Binding-site contacts:
Ligand atom N1 contacts residue TYR315 of chain 1.F at 3.0 Å (h-bond).
Ligand atom C7 contacts residue MTA1 of chain 1.EA at 3.4 Å.
Ligand atom N10 contacts residue ALA148 of chain 1.F at 3.1 Å (h-bond).
Ligand atom C7 contacts residue ASP245 of chain 1.F at 3.9 Å.
Ligand atom N14 contacts residue PRO246 of chain 1.F at 2.7 Å (h-bond).
Ligand atom C11 contacts residue PRO246 of chain 1.F at 3.3 Å (hydrophobic).
Ligand atom C9 contacts residue ASP245 of chain 1.F at 3.3 Å.
Ligand atom C13 contacts residue GLU248 of chain 1.F at 3.1 Å.
Ligand atom C9 contacts residue ALA148 of chain 1.F at 2.9 Å (hydrophobic).
Ligand atom C4 contacts residue ASP146 of chain 1.F at 3.4 Å.
Ligand atom N1 contacts residue ASP146 of chain 1.F at 2.8 Å (salt-bridge).
Ligand atom C12 contacts residue GLU248 of chain 1.F at 3.7 Å.
Ligand atom C3 contacts residue THR370 of chain 1.F at 3.4 Å.
Ligand atom C7 contacts residue ASP146 of chain 1.F at 3.3 Å.
Ligand atom C4 contacts residue TYR336 of chain 1.F at 3.9 Å (hydrophobic).
Ligand atom C2 contacts residue TYR315 of chain 1.F at 3.4 Å (hydrophobic).
Ligand atom C2 contacts residue TRP313 of chain 1.F at 3.7 Å (hydrophobic).
Ligand atom C13 contacts residue ASP245 of chain 1.F at 3.3 Å.
Ligand atom C2 contacts residue GLN147 of chain 1.F at 3.8 Å.
Ligand atom N10 contacts residue ASP245 of chain 1.F at 3.5 Å (salt-bridge).
Ligand atom C3 contacts residue TYR336 of chain 1.F at 3.7 Å (hydrophobic).
Ligand atom C5 contacts residue TYR336 of chain 1.F at 3.2 Å (hydrophobic).
Ligand atom C11 contacts residue ASP245 of chain 1.F at 3.8 Å.
Ligand atom N10 contacts residue ASP179 of chain 1.F at 2.8 Å (salt-bridge).
Ligand atom N10 contacts residue ASP180 of chain 1.F at 2.8 Å (salt-bridge).
Ligand atom C12 contacts residue TYR336 of chain 1.F at 3.6 Å (hydrophobic).
Ligand atom C8 contacts residue ASP245 of chain 1.F at 3.2 Å.
Ligand atom C12 contacts residue TYR310 of chain 1.F at 3.7 Å (hydrophobic).
Ligand atom C12 contacts residue PRO246 of chain 1.F at 3.6 Å (hydrophobic).
Ligand atom N1 contacts residue THR370 of chain 1.F at 2.5 Å (h-bond).
Ligand atom C9 contacts residue TYR310 of chain 1.F at 3.3 Å (hydrophobic).
Ligand atom N14 contacts residue GLY274 of chain 1.F at 2.8 Å (h-bond).
Ligand atom N14 contacts residue GLU248 of chain 1.F at 2.7 Å (salt-bridge).
Ligand atom N14 contacts residue ASP245 of chain 1.F at 3.5 Å (salt-bridge).
Ligand atom N6 contacts residue PRO246 of chain 1.F at 3.9 Å.
Ligand atom C13 contacts residue PRO246 of chain 1.F at 3.7 Å (hydrophobic).
Ligand atom C13 contacts residue TYR310 of chain 1.F at 3.4 Å (hydrophobic).
Ligand atom C13 contacts residue GLY274 of chain 1.F at 3.5 Å.
Ligand atom C8 contacts residue MTA1 of chain 1.EA at 3.2 Å.
Ligand atom C2 contacts residue THR370 of chain 1.F at 3.0 Å.

Sequence of chain 1.F:
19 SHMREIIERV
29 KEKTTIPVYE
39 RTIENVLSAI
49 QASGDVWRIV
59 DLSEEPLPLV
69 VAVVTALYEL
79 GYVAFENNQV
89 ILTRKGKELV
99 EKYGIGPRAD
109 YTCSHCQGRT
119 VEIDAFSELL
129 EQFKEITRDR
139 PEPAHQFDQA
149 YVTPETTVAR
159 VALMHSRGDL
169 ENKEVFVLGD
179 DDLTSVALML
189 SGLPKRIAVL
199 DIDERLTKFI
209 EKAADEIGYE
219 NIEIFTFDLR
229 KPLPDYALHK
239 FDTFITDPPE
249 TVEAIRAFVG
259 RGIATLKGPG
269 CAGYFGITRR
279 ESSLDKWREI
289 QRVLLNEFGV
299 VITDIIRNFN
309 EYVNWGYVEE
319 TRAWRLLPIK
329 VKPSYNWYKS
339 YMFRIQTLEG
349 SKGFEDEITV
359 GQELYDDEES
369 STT

The small molecule below binds the protein below.
Small molecule (SMILES): NCCCCN(CCCN)CCCN